Binding-site contacts:
Ligand atom C5 contacts residue ASN15 of chain 2.A at 3.5 Å.
Ligand atom C5 contacts residue GLY18 of chain 2.A at 3.6 Å.
Ligand atom C2 contacts residue VAL20 of chain 2.A at 3.7 Å (hydrophobic).
Ligand atom O5 contacts residue GLY18 of chain 2.A at 3.7 Å.
Ligand atom O7 contacts residue THR4 of chain 2.A at 3.6 Å.
Ligand atom O7 contacts residue ARG21 of chain 2.A at 3.2 Å (salt-bridge).
Ligand atom C8 contacts residue VAL20 of chain 2.A at 3.7 Å (hydrophobic).
Ligand atom C8 contacts residue SER22 of chain 2.A at 4.1 Å.
Ligand atom O7 contacts residue GLY18 of chain 2.A at 4.3 Å.
Ligand atom C1 contacts residue VAL20 of chain 2.A at 3.6 Å (hydrophobic).
Ligand atom O7 contacts residue GLU5 of chain 2.A at 4.1 Å.
Ligand atom O7 contacts residue ASN15 of chain 2.A at 3.9 Å.
Ligand atom N2 contacts residue VAL20 of chain 2.A at 3.1 Å (h-bond).
Ligand atom C8 contacts residue THR4 of chain 2.A at 3.6 Å.
Ligand atom C7 contacts residue THR4 of chain 2.A at 3.6 Å.
Ligand atom C1 contacts residue GLY18 of chain 2.A at 4.2 Å.
Ligand atom C6 contacts residue ASN15 of chain 2.A at 4.5 Å.
Ligand atom O6 contacts residue GLY18 of chain 2.A at 4.4 Å.
Ligand atom C6 contacts residue GLY18 of chain 2.A at 4.0 Å.
Ligand atom C3 contacts residue VAL20 of chain 2.A at 3.8 Å (hydrophobic).
Ligand atom N2 contacts residue THR4 of chain 2.A at 4.3 Å.
Ligand atom C8 contacts residue ARG21 of chain 2.A at 3.8 Å.
Ligand atom C1 contacts residue ASN15 of chain 2.A at 1.3 Å.
Ligand atom C7 contacts residue ARG21 of chain 2.A at 3.9 Å.
Ligand atom N2 contacts residue ASN15 of chain 2.A at 2.9 Å (h-bond).
Ligand atom O5 contacts residue ASN15 of chain 2.A at 2.2 Å (h-bond).
Ligand atom C7 contacts residue ASN15 of chain 2.A at 3.6 Å.
Ligand atom O6 contacts residue ASN15 of chain 2.A at 4.2 Å.
Ligand atom C7 contacts residue GLY18 of chain 2.A at 4.1 Å.
Ligand atom C8 contacts residue GLY18 of chain 2.A at 3.5 Å.
Ligand atom C4 contacts residue ASN15 of chain 2.A at 4.0 Å.
Ligand atom C8 contacts residue PHE9 of chain 2.A at 3.9 Å (hydrophobic).
Ligand atom C3 contacts residue ASN15 of chain 2.A at 3.6 Å.
Ligand atom C7 contacts residue VAL20 of chain 2.A at 4.1 Å (hydrophobic).
Ligand atom C2 contacts residue ASN15 of chain 2.A at 2.3 Å.

The small molecule below binds the protein below.
Small molecule (SMILES): CC(=O)N[C@H]1[C@H](O[C@H]2[C@H](O)[C@@H](NC(C)=O)CO[C@@H]2CO)O[C@H](CO)[C@@H](O[C@@H]2O[C@H](CO)[C@@H](O)[C@H](O[C@H]3O[C@H](CO)[C@@H](O)[C@H](O)[C@@H]3O)[C@@H]2O)[C@@H]1O

Sequence of chain 2.A:
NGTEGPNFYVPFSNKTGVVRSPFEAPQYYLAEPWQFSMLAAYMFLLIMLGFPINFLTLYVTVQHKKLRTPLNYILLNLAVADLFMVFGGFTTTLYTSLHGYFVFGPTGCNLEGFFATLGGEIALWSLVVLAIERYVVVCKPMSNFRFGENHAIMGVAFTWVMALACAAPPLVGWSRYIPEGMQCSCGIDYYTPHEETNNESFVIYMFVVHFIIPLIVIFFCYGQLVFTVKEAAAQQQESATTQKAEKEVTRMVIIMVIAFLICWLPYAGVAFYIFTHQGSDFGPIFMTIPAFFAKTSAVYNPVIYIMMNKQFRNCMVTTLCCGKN